Sequence of chain 1.S:
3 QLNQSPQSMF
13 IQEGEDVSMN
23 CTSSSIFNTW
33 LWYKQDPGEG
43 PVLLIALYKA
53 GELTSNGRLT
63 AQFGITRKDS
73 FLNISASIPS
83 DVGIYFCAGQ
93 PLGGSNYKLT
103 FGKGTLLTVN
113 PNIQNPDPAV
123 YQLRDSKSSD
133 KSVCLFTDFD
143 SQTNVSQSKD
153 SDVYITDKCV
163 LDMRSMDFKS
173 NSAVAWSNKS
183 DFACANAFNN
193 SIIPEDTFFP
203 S

Sequence of chain 1.P:
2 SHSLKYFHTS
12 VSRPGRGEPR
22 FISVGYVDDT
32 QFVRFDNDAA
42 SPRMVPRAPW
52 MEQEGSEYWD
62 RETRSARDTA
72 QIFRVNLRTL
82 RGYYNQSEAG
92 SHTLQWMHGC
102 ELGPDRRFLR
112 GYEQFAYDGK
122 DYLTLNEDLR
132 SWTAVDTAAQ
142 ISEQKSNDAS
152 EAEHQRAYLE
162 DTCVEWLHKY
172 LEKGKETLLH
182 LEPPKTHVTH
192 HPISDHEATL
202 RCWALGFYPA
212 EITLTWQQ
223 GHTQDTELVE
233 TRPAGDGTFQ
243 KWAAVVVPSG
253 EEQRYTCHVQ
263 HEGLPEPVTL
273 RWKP

A small-molecule ligand and the protein it binds are described below.
Small molecule (SMILES): CC[C@H](C)[C@H](NC(=O)[C@H](CC(C)C)NC(=O)[C@@H](NC(=O)[C@H](CCCN=C(N)N)NC(=O)[C@@H]1CCCN1C(=O)[C@H](C)NC(=O)[C@H](CCSC)NC(=O)[C@@H](N)C(C)C)[C@@H](C)O)C(=O)N[C@@H](CC(C)C)C(=O)O

Sequence of chain 1.T:
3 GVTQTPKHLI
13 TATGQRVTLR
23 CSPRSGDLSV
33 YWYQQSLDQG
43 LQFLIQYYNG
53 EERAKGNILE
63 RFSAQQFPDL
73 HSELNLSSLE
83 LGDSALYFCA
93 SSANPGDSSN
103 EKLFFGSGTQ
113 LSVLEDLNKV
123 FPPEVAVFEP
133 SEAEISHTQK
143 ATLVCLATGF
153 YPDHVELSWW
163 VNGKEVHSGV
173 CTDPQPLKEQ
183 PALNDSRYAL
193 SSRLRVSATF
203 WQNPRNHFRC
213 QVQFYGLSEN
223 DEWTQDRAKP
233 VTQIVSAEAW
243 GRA

Binding-site contacts:
Ligand atom C contacts residue TYR7 of chain 1.P at 3.4 Å (hydrophobic).
Ligand atom CA contacts residue TYR7 of chain 1.P at 3.5 Å (hydrophobic).
Ligand atom O contacts residue TYR7 of chain 1.P at 3.5 Å.
Ligand atom CD contacts residue HIS155 of chain 1.P at 3.4 Å.
Ligand atom CB contacts residue GLU63 of chain 1.P at 3.4 Å.
Ligand atom NH2 contacts residue GLU152 of chain 1.P at 2.5 Å (salt-bridge).
Ligand atom OG1 contacts residue TRP97 of chain 1.P at 3.4 Å.
Ligand atom CB contacts residue GLY95 of chain 1.S at 2.9 Å.
Ligand atom CD1 contacts residue PHE116 of chain 1.P at 3.5 Å (hydrophobic).
Ligand atom CD contacts residue GLY96 of chain 1.S at 3.4 Å.
Ligand atom CG2 contacts residue LYS146 of chain 1.P at 3.4 Å.
Ligand atom CG1 contacts residue GLU63 of chain 1.P at 3.5 Å.
Ligand atom CA contacts residue GLU63 of chain 1.P at 3.5 Å.
Ligand atom CG contacts residue GLY96 of chain 1.S at 3.2 Å.
Ligand atom O contacts residue SER143 of chain 1.P at 2.7 Å (h-bond).
Ligand atom C contacts residue TYR159 of chain 1.P at 3.5 Å (hydrophobic).
Ligand atom N contacts residue TYR159 of chain 1.P at 3.4 Å (h-bond).
Ligand atom CE contacts residue THR70 of chain 1.P at 3.5 Å.
Ligand atom CG2 contacts residue ASN98 of chain 1.S at 3.5 Å.
Ligand atom O contacts residue TYR84 of chain 1.P at 2.9 Å (h-bond).
Ligand atom N contacts residue ASN98 of chain 1.S at 3.0 Å (h-bond).
Ligand atom N contacts residue TYR171 of chain 1.P at 2.8 Å (h-bond).
Ligand atom O contacts residue ASN77 of chain 1.P at 3.3 Å (h-bond).
Ligand atom CZ contacts residue GLU152 of chain 1.P at 3.5 Å.
Ligand atom CA contacts residue TYR171 of chain 1.P at 3.4 Å (hydrophobic).
Ligand atom N contacts residue TYR7 of chain 1.P at 3.4 Å (h-bond).
Ligand atom OG1 contacts residue PHE74 of chain 1.P at 3.5 Å.
Ligand atom O contacts residue SER97 of chain 1.S at 3.4 Å.
Ligand atom O contacts residue GLU152 of chain 1.P at 3.4 Å (salt-bridge).
Ligand atom NH2 contacts residue ASN98 of chain 1.S at 3.5 Å (h-bond).
Ligand atom OXT contacts residue THR80 of chain 1.P at 3.4 Å.
Ligand atom N contacts residue ASN77 of chain 1.P at 3.2 Å (h-bond).
Ligand atom NH1 contacts residue GLU103 of chain 1.T at 2.9 Å (salt-bridge).
Ligand atom O contacts residue TRP97 of chain 1.P at 3.2 Å.
Ligand atom N contacts residue GLU63 of chain 1.P at 3.2 Å (salt-bridge).
Ligand atom CG contacts residue GLY95 of chain 1.S at 3.2 Å.
Ligand atom N contacts residue HIS99 of chain 1.P at 3.2 Å.
Ligand atom CD1 contacts residue ASN98 of chain 1.S at 2.9 Å.
Ligand atom O contacts residue TYR159 of chain 1.P at 2.7 Å (h-bond).
Ligand atom O contacts residue ASN98 of chain 1.S at 2.9 Å (h-bond).